Sequence of chain 1.A:
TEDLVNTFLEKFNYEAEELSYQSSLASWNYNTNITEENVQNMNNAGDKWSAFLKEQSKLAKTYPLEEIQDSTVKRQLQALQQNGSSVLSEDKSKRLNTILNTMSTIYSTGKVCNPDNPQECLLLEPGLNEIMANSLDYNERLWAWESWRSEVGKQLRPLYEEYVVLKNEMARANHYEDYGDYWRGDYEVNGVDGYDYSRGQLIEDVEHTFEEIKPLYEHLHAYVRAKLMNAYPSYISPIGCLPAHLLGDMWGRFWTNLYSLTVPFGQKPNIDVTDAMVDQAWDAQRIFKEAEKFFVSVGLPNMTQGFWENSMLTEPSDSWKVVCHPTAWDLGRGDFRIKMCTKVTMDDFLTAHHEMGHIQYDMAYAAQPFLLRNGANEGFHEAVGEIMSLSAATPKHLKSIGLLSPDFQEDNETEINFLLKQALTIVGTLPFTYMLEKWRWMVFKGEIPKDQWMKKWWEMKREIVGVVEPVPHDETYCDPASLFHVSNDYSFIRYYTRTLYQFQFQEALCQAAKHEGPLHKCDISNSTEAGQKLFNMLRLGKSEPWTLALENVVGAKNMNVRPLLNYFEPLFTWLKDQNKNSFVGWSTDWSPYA

Binding-site contacts:
Ligand atom C7 contacts residue TYR183 of chain 1.A at 4.1 Å (hydrophobic).
Ligand atom C3 contacts residue ZN1 of chain 1.L at 4.0 Å.
Ligand atom O4 contacts residue LEU372 of chain 1.A at 3.4 Å (h-bond).
Ligand atom O5 contacts residue ASN84 of chain 1.A at 2.4 Å (h-bond).
Ligand atom C6 contacts residue ALA329 of chain 1.A at 3.6 Å (hydrophobic).
Ligand atom C3 contacts residue ASN84 of chain 1.A at 3.8 Å.
Ligand atom C6 contacts residue LEU372 of chain 1.A at 3.6 Å (hydrophobic).
Ligand atom O2 contacts residue TRP50 of chain 1.A at 4.1 Å.
Ligand atom C5 contacts residue ALA329 of chain 1.A at 3.5 Å (hydrophobic).
Ligand atom C5 contacts residue LEU54 of chain 1.A at 3.8 Å (hydrophobic).
Ligand atom C6 contacts residue LEU54 of chain 1.A at 3.7 Å (hydrophobic).
Ligand atom O6 contacts residue ALA329 of chain 1.A at 2.6 Å (h-bond).
Ligand atom C5 contacts residue ASN84 of chain 1.A at 3.6 Å.
Ligand atom O4 contacts residue GLU356 of chain 1.A at 3.6 Å.
Ligand atom C6 contacts residue ALA80 of chain 1.A at 4.0 Å (hydrophobic).
Ligand atom C4 contacts residue HIS359 of chain 1.A at 4.0 Å.
Ligand atom N2 contacts residue ASN84 of chain 1.A at 2.9 Å (h-bond).
Ligand atom O7 contacts residue TYR183 of chain 1.A at 2.9 Å (h-bond).
Ligand atom O3 contacts residue ARG374 of chain 1.A at 3.5 Å (salt-bridge).
Ligand atom C8 contacts residue ASN84 of chain 1.A at 3.4 Å.
Ligand atom C4 contacts residue ALA329 of chain 1.A at 3.7 Å (hydrophobic).
Ligand atom O4 contacts residue THR328 of chain 1.A at 3.5 Å.
Ligand atom O2 contacts residue GLU383 of chain 1.A at 4.0 Å.
Ligand atom O3 contacts residue GLU383 of chain 1.A at 2.8 Å (salt-bridge).
Ligand atom O6 contacts residue ASP363 of chain 1.A at 3.0 Å (salt-bridge).
Ligand atom O4 contacts residue ALA329 of chain 1.A at 2.5 Å (h-bond).
Ligand atom O6 contacts residue TRP330 of chain 1.A at 4.1 Å.
Ligand atom O3 contacts residue ASN375 of chain 1.A at 2.9 Å (h-bond).
Ligand atom O5 contacts residue LEU54 of chain 1.A at 4.1 Å.
Ligand atom C6 contacts residue ASP363 of chain 1.A at 3.7 Å.
Ligand atom C4 contacts residue ASN375 of chain 1.A at 3.4 Å.
Ligand atom C6 contacts residue HIS359 of chain 1.A at 3.8 Å.
Ligand atom O3 contacts residue ZN1 of chain 1.L at 3.2 Å.
Ligand atom O4 contacts residue PHE371 of chain 1.A at 3.1 Å (h-bond).
Ligand atom C2 contacts residue ASN84 of chain 1.A at 2.5 Å.
Ligand atom O3 contacts residue HIS359 of chain 1.A at 3.0 Å (h-bond).
Ligand atom C3 contacts residue ASN375 of chain 1.A at 3.2 Å.
Ligand atom C7 contacts residue ASN84 of chain 1.A at 3.4 Å.
Ligand atom C1 contacts residue ASN84 of chain 1.A at 1.4 Å.
Ligand atom C8 contacts residue SER51 of chain 1.A at 4.1 Å.

A protein and the small-molecule ligand that binds it are described below.
Small molecule (SMILES): CC(=O)N[C@H]1[C@H](O[C@H]2[C@H](O)[C@@H](NC(C)=O)CO[C@@H]2CO[C@@H]2O[C@@H](C)[C@@H](O)[C@@H](O)[C@@H]2O)O[C@H](CO)[C@@H](O[C@@H]2O[C@H](CO)[C@@H](O[C@@H]3O[C@H](CO)[C@@H](O)[C@H](O)[C@@H]3O)[C@H](O)[C@@H]2O)[C@@H]1O